Sequence of chain 1.A:
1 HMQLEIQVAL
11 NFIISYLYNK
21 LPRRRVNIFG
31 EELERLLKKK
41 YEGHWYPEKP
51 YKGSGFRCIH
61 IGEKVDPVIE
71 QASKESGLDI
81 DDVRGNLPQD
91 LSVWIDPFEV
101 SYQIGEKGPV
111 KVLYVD

A small-molecule ligand and the protein it binds are described below.
Small molecule (SMILES): CC(C)n1cnc2cc(C(=O)O)ccc21

Binding-site contacts:
Ligand atom C03 contacts residue LYS64 of chain 1.A at 3.3 Å.
Ligand atom C02 contacts residue LYS64 of chain 1.A at 4.1 Å.
Ligand atom C10 contacts residue LYS64 of chain 1.A at 3.6 Å.
Ligand atom N07 contacts residue LYS64 of chain 1.A at 3.7 Å.
Ligand atom C02 contacts residue HIS60 of chain 1.A at 3.8 Å.
Ligand atom O15 contacts residue HIS60 of chain 1.A at 3.6 Å.
Ligand atom C04 contacts residue LYS64 of chain 1.A at 3.6 Å.
Ligand atom C12 contacts residue LYS64 of chain 1.A at 3.8 Å.
Ligand atom O14 contacts residue HIS60 of chain 1.A at 4.3 Å.
Ligand atom C01 contacts residue HIS60 of chain 1.A at 4.0 Å.
Ligand atom C13 contacts residue HIS60 of chain 1.A at 3.8 Å.